Sequence of chain 1.B:
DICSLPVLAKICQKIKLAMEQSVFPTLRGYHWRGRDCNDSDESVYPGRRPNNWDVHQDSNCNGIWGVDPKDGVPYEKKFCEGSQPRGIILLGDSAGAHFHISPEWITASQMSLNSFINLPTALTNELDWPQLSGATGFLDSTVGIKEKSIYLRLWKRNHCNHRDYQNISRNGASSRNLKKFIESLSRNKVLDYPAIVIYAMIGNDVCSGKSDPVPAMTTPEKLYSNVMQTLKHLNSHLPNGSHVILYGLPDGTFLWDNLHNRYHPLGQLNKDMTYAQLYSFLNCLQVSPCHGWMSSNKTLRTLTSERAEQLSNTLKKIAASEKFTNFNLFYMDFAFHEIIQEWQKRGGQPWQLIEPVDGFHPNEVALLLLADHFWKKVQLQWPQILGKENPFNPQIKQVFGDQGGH

This protein binds this small molecule.
Small molecule (SMILES): CC(=O)N[C@H]1[C@H](O[C@H]2[C@H](O)[C@@H](NC(C)=O)CO[C@@H]2CO)O[C@H](CO)[C@@H](O)[C@@H]1O

Binding-site contacts:
Ligand atom C5 contacts residue ASN314 of chain 1.B at 3.6 Å.
Ligand atom C4 contacts residue ASP229 of chain 1.B at 4.5 Å.
Ligand atom C4 contacts residue ASN314 of chain 1.B at 4.2 Å.
Ligand atom O5 contacts residue LEU317 of chain 1.B at 3.8 Å.
Ligand atom C5 contacts residue THR316 of chain 1.B at 4.3 Å.
Ligand atom O6 contacts residue LEU317 of chain 1.B at 4.0 Å.
Ligand atom C5 contacts residue ASP229 of chain 1.B at 3.9 Å.
Ligand atom O7 contacts residue ASN314 of chain 1.B at 3.7 Å.
Ligand atom O6 contacts residue VAL231 of chain 1.B at 4.3 Å.
Ligand atom N2 contacts residue ASN314 of chain 1.B at 3.0 Å (h-bond).
Ligand atom C3 contacts residue ASN314 of chain 1.B at 3.8 Å.
Ligand atom O4 contacts residue ASP229 of chain 1.B at 3.8 Å.
Ligand atom O6 contacts residue ASP229 of chain 1.B at 3.5 Å (salt-bridge).
Ligand atom C6 contacts residue LEU317 of chain 1.B at 4.3 Å (hydrophobic).
Ligand atom C7 contacts residue ASN314 of chain 1.B at 3.5 Å.
Ligand atom C6 contacts residue LEU320 of chain 1.B at 3.9 Å (hydrophobic).
Ligand atom C6 contacts residue ASP229 of chain 1.B at 4.2 Å.
Ligand atom C2 contacts residue ASN314 of chain 1.B at 2.5 Å.
Ligand atom C1 contacts residue ASN314 of chain 1.B at 1.4 Å.
Ligand atom O5 contacts residue ASN314 of chain 1.B at 2.3 Å (h-bond).